Sequence of chain 1.A:
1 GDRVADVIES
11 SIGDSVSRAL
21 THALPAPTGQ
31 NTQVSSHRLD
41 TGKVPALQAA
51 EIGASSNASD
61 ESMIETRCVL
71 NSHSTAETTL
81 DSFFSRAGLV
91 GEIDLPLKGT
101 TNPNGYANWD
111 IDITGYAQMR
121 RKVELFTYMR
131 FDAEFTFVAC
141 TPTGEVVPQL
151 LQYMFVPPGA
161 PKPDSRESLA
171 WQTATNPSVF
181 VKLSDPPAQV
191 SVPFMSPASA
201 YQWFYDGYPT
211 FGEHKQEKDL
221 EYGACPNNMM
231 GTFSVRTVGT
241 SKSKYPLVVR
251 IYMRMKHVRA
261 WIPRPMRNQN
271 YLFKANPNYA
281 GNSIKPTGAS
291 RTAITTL

Sequence of chain 1.C:
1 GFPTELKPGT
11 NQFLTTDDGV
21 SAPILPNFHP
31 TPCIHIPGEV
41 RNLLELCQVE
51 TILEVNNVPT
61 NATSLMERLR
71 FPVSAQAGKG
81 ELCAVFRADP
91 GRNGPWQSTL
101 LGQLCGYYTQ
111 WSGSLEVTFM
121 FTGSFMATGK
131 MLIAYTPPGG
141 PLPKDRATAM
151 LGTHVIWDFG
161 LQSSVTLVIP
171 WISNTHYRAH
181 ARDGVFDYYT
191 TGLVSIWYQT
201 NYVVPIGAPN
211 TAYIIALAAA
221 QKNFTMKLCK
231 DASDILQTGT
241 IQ

Binding-site contacts:
Ligand atom CAI contacts residue VAL192 of chain 1.A at 3.8 Å (hydrophobic).
Ligand atom OAW contacts residue MET195 of chain 1.A at 3.2 Å.
Ligand atom CAI contacts residue PHE135 of chain 1.A at 3.7 Å (hydrophobic).
Ligand atom OAC contacts residue ILE113 of chain 1.A at 3.3 Å (h-bond).
Ligand atom CAH contacts residue THR114 of chain 1.A at 3.8 Å.
Ligand atom CAA contacts residue TYR153 of chain 1.A at 3.9 Å (hydrophobic).
Ligand atom CAA contacts residue SER178 of chain 1.A at 3.5 Å.
Ligand atom CAJ contacts residue ILE24 of chain 1.C at 3.9 Å (hydrophobic).
Ligand atom CAH contacts residue ASP112 of chain 1.A at 3.4 Å.
Ligand atom CAS contacts residue TYR201 of chain 1.A at 3.6 Å (hydrophobic).
Ligand atom CAN contacts residue ILE111 of chain 1.A at 3.6 Å (hydrophobic).
Ligand atom CAS contacts residue ASN228 of chain 1.A at 3.8 Å.
Ligand atom CAE contacts residue ASN228 of chain 1.A at 3.4 Å.
Ligand atom CAM contacts residue PRO177 of chain 1.A at 3.7 Å (hydrophobic).
Ligand atom NAT contacts residue PHE155 of chain 1.A at 3.9 Å.
Ligand atom CAR contacts residue TYR201 of chain 1.A at 3.4 Å (hydrophobic).
Ligand atom CAM contacts residue PHE155 of chain 1.A at 3.8 Å (hydrophobic).
Ligand atom CBA contacts residue TRP203 of chain 1.A at 3.5 Å (hydrophobic).
Ligand atom CAA contacts residue PRO177 of chain 1.A at 3.2 Å (hydrophobic).
Ligand atom CAG contacts residue GLN202 of chain 1.A at 3.4 Å.
Ligand atom CAX contacts residue TRP203 of chain 1.A at 3.5 Å (hydrophobic).
Ligand atom NBD contacts residue ASN228 of chain 1.A at 3.9 Å.
Ligand atom CAG contacts residue TRP203 of chain 1.A at 3.7 Å (hydrophobic).
Ligand atom CAJ contacts residue PHE155 of chain 1.A at 3.7 Å (hydrophobic).
Ligand atom NBC contacts residue TRP203 of chain 1.A at 3.8 Å.
Ligand atom OAC contacts residue TRP203 of chain 1.A at 3.9 Å.
Ligand atom CAF contacts residue ASP112 of chain 1.A at 3.6 Å.
Ligand atom NBD contacts residue TRP203 of chain 1.A at 3.2 Å.
Ligand atom CAD contacts residue PHE137 of chain 1.A at 3.8 Å (hydrophobic).
Ligand atom CBA contacts residue ASN228 of chain 1.A at 3.7 Å.
Ligand atom CAK contacts residue PHE135 of chain 1.A at 3.7 Å (hydrophobic).
Ligand atom CAS contacts residue TRP203 of chain 1.A at 3.4 Å (hydrophobic).
Ligand atom CAA contacts residue VAL179 of chain 1.A at 3.4 Å (hydrophobic).
Ligand atom CAL contacts residue PHE155 of chain 1.A at 3.7 Å (hydrophobic).
Ligand atom CAO contacts residue ILE111 of chain 1.A at 3.8 Å (hydrophobic).
Ligand atom CAF contacts residue THR114 of chain 1.A at 3.6 Å.
Ligand atom CAN contacts residue PHE135 of chain 1.A at 3.7 Å (hydrophobic).
Ligand atom OAC contacts residue ASP112 of chain 1.A at 3.7 Å.
Ligand atom CAG contacts residue ASN228 of chain 1.A at 3.2 Å.
Ligand atom CAE contacts residue GLN202 of chain 1.A at 3.4 Å.

Sequence of chain 2.C:
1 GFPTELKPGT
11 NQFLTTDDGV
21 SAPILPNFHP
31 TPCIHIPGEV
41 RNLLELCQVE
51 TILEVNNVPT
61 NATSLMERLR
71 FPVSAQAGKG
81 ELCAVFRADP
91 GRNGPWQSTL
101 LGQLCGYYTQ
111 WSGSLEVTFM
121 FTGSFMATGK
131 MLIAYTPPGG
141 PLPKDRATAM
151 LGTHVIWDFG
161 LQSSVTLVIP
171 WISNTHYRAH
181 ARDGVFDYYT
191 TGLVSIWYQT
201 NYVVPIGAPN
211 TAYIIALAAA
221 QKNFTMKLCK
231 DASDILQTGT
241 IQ

A protein and the small-molecule ligand that binds it are described below.
Small molecule (SMILES): CCO/N=C/c1ccc(OCC[C@@H](C)CCN2CCN(c3ccncc3)C2=O)cc1